The protein below binds the small molecule below.
Small molecule (SMILES): O=c1ccc2nc3ccc(O)cc3oc-2c1

Binding-site contacts:
Ligand atom C31 contacts residue GAL1 of chain 1.M at 3.6 Å.
Ligand atom C31 contacts residue PRO38 of chain 1.C at 3.9 Å (hydrophobic).
Ligand atom C31 contacts residue HIS50 of chain 1.C at 4.3 Å.
Ligand atom C23 contacts residue PRO51 of chain 1.C at 4.2 Å (hydrophobic).
Ligand atom C30 contacts residue GAL1 of chain 1.M at 2.3 Å.
Ligand atom C28 contacts residue HIS50 of chain 1.C at 3.4 Å.
Ligand atom C25 contacts residue PRO51 of chain 1.C at 4.4 Å (hydrophobic).
Ligand atom C30 contacts residue HIS50 of chain 1.C at 3.8 Å.
Ligand atom O6 contacts residue HIS50 of chain 1.C at 4.5 Å.
Ligand atom C28 contacts residue GAL1 of chain 1.M at 4.1 Å.
Ligand atom C24 contacts residue GLN53 of chain 1.C at 3.7 Å.
Ligand atom C27 contacts residue HIS50 of chain 1.C at 3.9 Å.
Ligand atom C31 contacts residue TYR36 of chain 1.C at 4.3 Å (hydrophobic).
Ligand atom C28 contacts residue GLN53 of chain 1.C at 4.4 Å.
Ligand atom C29 contacts residue HIS50 of chain 1.C at 3.3 Å.
Ligand atom C25 contacts residue GLN53 of chain 1.C at 4.1 Å.
Ligand atom C24 contacts residue PRO51 of chain 1.C at 3.8 Å (hydrophobic).
Ligand atom O6 contacts residue PRO38 of chain 1.C at 4.1 Å.
Ligand atom O5 contacts residue GLN53 of chain 1.C at 3.5 Å (h-bond).
Ligand atom O6 contacts residue GAL1 of chain 1.M at 1.4 Å.
Ligand atom C29 contacts residue GLN53 of chain 1.C at 3.9 Å.
Ligand atom C32 contacts residue HIS50 of chain 1.C at 4.3 Å.
Ligand atom C29 contacts residue GAL1 of chain 1.M at 2.7 Å.
Ligand atom O5 contacts residue HIS50 of chain 1.C at 3.7 Å.
Ligand atom O4 contacts residue PRO51 of chain 1.C at 4.3 Å.
Ligand atom C25 contacts residue HIS50 of chain 1.C at 4.4 Å.
Ligand atom C30 contacts residue TYR36 of chain 1.C at 4.0 Å (hydrophobic).
Ligand atom O6 contacts residue TYR36 of chain 1.C at 3.7 Å.

Sequence of chain 1.C:
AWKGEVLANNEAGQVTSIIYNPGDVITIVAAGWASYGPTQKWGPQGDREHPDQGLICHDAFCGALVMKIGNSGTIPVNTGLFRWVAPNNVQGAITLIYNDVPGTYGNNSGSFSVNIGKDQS